Sequence of chain 1.EB:
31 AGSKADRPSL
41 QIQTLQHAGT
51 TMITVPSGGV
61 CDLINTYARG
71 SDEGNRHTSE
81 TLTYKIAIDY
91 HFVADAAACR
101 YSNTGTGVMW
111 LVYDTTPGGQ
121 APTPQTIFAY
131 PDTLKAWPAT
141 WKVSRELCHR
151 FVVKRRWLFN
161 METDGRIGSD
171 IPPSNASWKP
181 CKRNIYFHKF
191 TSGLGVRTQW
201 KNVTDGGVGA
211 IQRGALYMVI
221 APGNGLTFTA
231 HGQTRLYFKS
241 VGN

Sequence of chain 1.UA:
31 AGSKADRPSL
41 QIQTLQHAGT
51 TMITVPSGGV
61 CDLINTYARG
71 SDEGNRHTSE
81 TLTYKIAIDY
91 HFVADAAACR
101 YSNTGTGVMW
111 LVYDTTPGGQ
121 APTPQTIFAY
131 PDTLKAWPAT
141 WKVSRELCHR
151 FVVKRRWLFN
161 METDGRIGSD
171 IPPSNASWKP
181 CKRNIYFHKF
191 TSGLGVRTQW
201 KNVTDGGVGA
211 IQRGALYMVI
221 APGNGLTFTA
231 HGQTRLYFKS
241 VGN

The protein below binds the small molecule below.
Small molecule (SMILES): Cc1cn([C@H]2C[C@H](O[P](=O)(O)OC[C@H]3O[C@@H](n4ccc(N)nc4=O)C[C@@H]3O[P](=O)(O)OC[C@H]3O[C@@H](n4ccc(N)nc4=O)C[C@@H]3O[P](=O)(O)OC[C@H]3O[C@@H](n4ccc(N)nc4=O)C[C@@H]3O[P](=O)(O)OC[C@H]3O[C@@H](n4cnc5c(N)ncnc54)C[C@@H]3O)[C@@H](CO[P](=O)(O)O[C@H]3C[C@H](n4cnc5c(N)ncnc54)O[C@@H]3CO[P](=O)(O)O[C@H]3C[C@H](n4cnc5c(N)ncnc54)O[C@@H]3CO[P](=O)(O)O[C@H]3C[C@H](n4cnc5c(N)ncnc54)O[C@@H]3CO[P](=O)(O)O[C@H]3C[C@H](n4cnc5c(N)ncnc54)O[C@@H]3COP(=O)=O)O2)c(=O)[nH]c1=O

Binding-site contacts:
Ligand atom N3 contacts residue PHE190 of chain 1.UA at 3.9 Å.
Ligand atom C2' contacts residue ARG155 of chain 1.EB at 3.1 Å.
Ligand atom O3' contacts residue SER39 of chain 1.UA at 4.1 Å.
Ligand atom C7 contacts residue LEU40 of chain 1.UA at 3.5 Å (hydrophobic).
Ligand atom N4 contacts residue TYR113 of chain 1.EB at 3.8 Å.
Ligand atom OP2 contacts residue TYR237 of chain 1.UA at 2.7 Å (h-bond).
Ligand atom OP1 contacts residue ARG235 of chain 1.UA at 3.1 Å (salt-bridge).
Ligand atom C1' contacts residue ARG155 of chain 1.EB at 3.6 Å.
Ligand atom C6 contacts residue PHE190 of chain 1.UA at 3.3 Å (hydrophobic).
Ligand atom OP2 contacts residue ARG235 of chain 1.UA at 2.5 Å (salt-bridge).
Ligand atom C3' contacts residue ILE42 of chain 1.UA at 3.7 Å (hydrophobic).
Ligand atom C5' contacts residue ILE42 of chain 1.UA at 3.8 Å (hydrophobic).
Ligand atom C2 contacts residue LYS34 of chain 1.EB at 3.3 Å.
Ligand atom C2' contacts residue LYS154 of chain 1.EB at 3.6 Å.
Ligand atom N7 contacts residue PHE190 of chain 1.UA at 3.5 Å.
Ligand atom N6 contacts residue PHE190 of chain 1.UA at 3.5 Å.
Ligand atom C7 contacts residue TYR237 of chain 1.UA at 4.1 Å (hydrophobic).
Ligand atom P contacts residue ARG145 of chain 1.EB at 3.7 Å.
Ligand atom OP1 contacts residue HIS149 of chain 1.EB at 3.1 Å.
Ligand atom C8 contacts residue PHE190 of chain 1.UA at 3.5 Å (hydrophobic).
Ligand atom C2' contacts residue LEU40 of chain 1.UA at 4.0 Å (hydrophobic).
Ligand atom N1 contacts residue PHE190 of chain 1.UA at 3.7 Å.
Ligand atom OP1 contacts residue VAL153 of chain 1.EB at 3.3 Å.
Ligand atom O5' contacts residue HIS149 of chain 1.EB at 4.2 Å.
Ligand atom OP1 contacts residue ILE42 of chain 1.UA at 4.1 Å.
Ligand atom C4 contacts residue PHE190 of chain 1.UA at 3.4 Å (hydrophobic).
Ligand atom C2 contacts residue PHE190 of chain 1.UA at 4.2 Å (hydrophobic).
Ligand atom O4 contacts residue LYS85 of chain 1.UA at 3.2 Å (salt-bridge).
Ligand atom P contacts residue ARG235 of chain 1.UA at 3.3 Å.
Ligand atom N9 contacts residue PHE190 of chain 1.UA at 3.7 Å.
Ligand atom C5 contacts residue PHE190 of chain 1.UA at 3.3 Å (hydrophobic).
Ligand atom N3 contacts residue LYS34 of chain 1.EB at 3.3 Å (salt-bridge).
Ligand atom C2' contacts residue TYR237 of chain 1.UA at 4.0 Å (hydrophobic).
Ligand atom P contacts residue TYR237 of chain 1.UA at 3.8 Å.
Ligand atom OP2 contacts residue ARG156 of chain 1.EB at 3.8 Å.
Ligand atom O3' contacts residue VAL153 of chain 1.EB at 4.1 Å.
Ligand atom OP2 contacts residue HIS149 of chain 1.EB at 3.3 Å.
Ligand atom OP1 contacts residue ARG145 of chain 1.EB at 2.3 Å (salt-bridge).
Ligand atom P contacts residue HIS149 of chain 1.EB at 3.8 Å.
Ligand atom O3' contacts residue TYR237 of chain 1.UA at 3.6 Å.